Sequence of chain 34.C:
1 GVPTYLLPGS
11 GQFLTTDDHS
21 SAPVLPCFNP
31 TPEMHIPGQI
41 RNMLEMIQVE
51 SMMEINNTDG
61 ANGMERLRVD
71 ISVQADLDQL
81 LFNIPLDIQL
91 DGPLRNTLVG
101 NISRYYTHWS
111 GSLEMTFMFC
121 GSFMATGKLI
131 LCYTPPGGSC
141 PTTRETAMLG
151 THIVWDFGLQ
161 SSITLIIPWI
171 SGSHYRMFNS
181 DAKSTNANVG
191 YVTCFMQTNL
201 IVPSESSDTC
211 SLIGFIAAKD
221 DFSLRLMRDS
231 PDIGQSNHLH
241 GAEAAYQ

Binding-site contacts:
Ligand atom O1B contacts residue ARG104 of chain 34.C at 3.0 Å (salt-bridge).
Ligand atom C11 contacts residue ASP232 of chain 34.C at 3.6 Å.
Ligand atom C1 contacts residue ASN283 of chain 34.A at 3.4 Å.
Ligand atom C3 contacts residue ARG104 of chain 34.C at 3.8 Å.
Ligand atom N5 contacts residue PRO231 of chain 34.C at 3.0 Å (h-bond).
Ligand atom C1 contacts residue ARG104 of chain 34.C at 3.8 Å.
Ligand atom C2 contacts residue ASP91 of chain 34.C at 3.2 Å.
Ligand atom C6 contacts residue GLY282 of chain 34.A at 3.6 Å.
Ligand atom C4 contacts residue ASP232 of chain 34.C at 3.4 Å.
Ligand atom O4 contacts residue ASP232 of chain 34.C at 2.8 Å (salt-bridge).
Ligand atom C10 contacts residue PRO231 of chain 34.C at 3.8 Å (hydrophobic).
Ligand atom C5 contacts residue GLY282 of chain 34.A at 3.8 Å.
Ligand atom O6 contacts residue GLY282 of chain 34.A at 3.5 Å.
Ligand atom C5 contacts residue PRO231 of chain 34.C at 3.7 Å (hydrophobic).
Ligand atom O4 contacts residue ARG95 of chain 34.C at 3.5 Å.
Ligand atom C11 contacts residue GLY234 of chain 34.C at 3.8 Å.
Ligand atom C5 contacts residue ASN283 of chain 34.A at 3.8 Å.
Ligand atom C10 contacts residue ASN275 of chain 34.A at 3.3 Å.
Ligand atom C5 contacts residue ASN275 of chain 34.A at 3.5 Å.
Ligand atom O10 contacts residue ARG270 of chain 34.A at 3.6 Å.
Ligand atom O2 contacts residue GLY282 of chain 34.A at 3.8 Å.
Ligand atom O3 contacts residue ASP91 of chain 34.C at 3.5 Å.
Ligand atom C6 contacts residue ASN283 of chain 34.A at 3.8 Å.
Ligand atom C4 contacts residue PRO231 of chain 34.C at 3.6 Å (hydrophobic).
Ligand atom C4 contacts residue ASN275 of chain 34.A at 3.7 Å.
Ligand atom O6 contacts residue PRO274 of chain 34.A at 3.6 Å.
Ligand atom O4 contacts residue PRO231 of chain 34.C at 3.9 Å.
Ligand atom O6 contacts residue ALA273 of chain 34.A at 3.7 Å.
Ligand atom O7 contacts residue PRO274 of chain 34.A at 3.6 Å.
Ligand atom N5 contacts residue ASN275 of chain 34.A at 3.4 Å (h-bond).
Ligand atom O4 contacts residue ASN275 of chain 34.A at 3.0 Å (h-bond).
Ligand atom O5 contacts residue ASN283 of chain 34.A at 3.7 Å.
Ligand atom C11 contacts residue PRO231 of chain 34.C at 3.5 Å (hydrophobic).
Ligand atom O2 contacts residue ASP91 of chain 34.C at 2.5 Å (salt-bridge).
Ligand atom C6 contacts residue ALA273 of chain 34.A at 3.8 Å (hydrophobic).
Ligand atom O2 contacts residue PRO274 of chain 34.A at 3.4 Å.
Ligand atom O10 contacts residue ASN275 of chain 34.A at 3.0 Å (h-bond).
Ligand atom C11 contacts residue ILE233 of chain 34.C at 3.6 Å (hydrophobic).
Ligand atom O6 contacts residue ASN283 of chain 34.A at 3.0 Å (h-bond).
Ligand atom C5 contacts residue PRO274 of chain 34.A at 3.9 Å (hydrophobic).

This small molecule binds to this protein.
Small molecule (SMILES): CC(=O)N[C@@H]1[C@@H](O)[C@H](O[C@@H]2O[C@H](CO)[C@H](O)[C@H](O[C@]3(C(=O)O)C[C@H](O)[C@@H](NC(C)=O)[C@H]([C@H](O)[C@H](O)CO)O3)[C@H]2O)[C@@H](CO)O[C@H]1O

Sequence of chain 34.A:
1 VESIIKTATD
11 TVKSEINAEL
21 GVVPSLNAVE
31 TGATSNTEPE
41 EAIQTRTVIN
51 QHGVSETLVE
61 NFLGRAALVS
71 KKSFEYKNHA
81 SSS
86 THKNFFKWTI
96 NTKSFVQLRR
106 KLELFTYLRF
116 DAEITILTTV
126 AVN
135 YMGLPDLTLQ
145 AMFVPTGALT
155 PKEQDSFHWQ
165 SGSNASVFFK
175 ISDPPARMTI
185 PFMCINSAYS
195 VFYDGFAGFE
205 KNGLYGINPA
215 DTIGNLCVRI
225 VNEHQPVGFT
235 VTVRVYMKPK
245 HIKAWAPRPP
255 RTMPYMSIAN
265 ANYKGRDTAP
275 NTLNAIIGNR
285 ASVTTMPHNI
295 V